A protein and the small-molecule ligand that binds it are described below.
Small molecule (SMILES): COC1=C(OC)C(=O)C(C/C=C(/C)CCC=C(C)CC/C=C(/C)CC/C=C(\C)CC/C=C(\C)CC/C=C(\C)CC/C=C(/C)CCC=C(C)CCC=C(C)CCC=C(C)C)=C(C)C1=O

Sequence of chain 1.C:
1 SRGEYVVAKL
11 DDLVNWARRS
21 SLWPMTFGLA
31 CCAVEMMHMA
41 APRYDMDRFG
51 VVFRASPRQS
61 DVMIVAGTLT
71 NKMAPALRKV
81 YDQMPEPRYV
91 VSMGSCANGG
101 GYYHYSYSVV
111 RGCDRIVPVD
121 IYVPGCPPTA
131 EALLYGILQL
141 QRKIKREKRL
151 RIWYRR

Sequence of chain 1.PA:
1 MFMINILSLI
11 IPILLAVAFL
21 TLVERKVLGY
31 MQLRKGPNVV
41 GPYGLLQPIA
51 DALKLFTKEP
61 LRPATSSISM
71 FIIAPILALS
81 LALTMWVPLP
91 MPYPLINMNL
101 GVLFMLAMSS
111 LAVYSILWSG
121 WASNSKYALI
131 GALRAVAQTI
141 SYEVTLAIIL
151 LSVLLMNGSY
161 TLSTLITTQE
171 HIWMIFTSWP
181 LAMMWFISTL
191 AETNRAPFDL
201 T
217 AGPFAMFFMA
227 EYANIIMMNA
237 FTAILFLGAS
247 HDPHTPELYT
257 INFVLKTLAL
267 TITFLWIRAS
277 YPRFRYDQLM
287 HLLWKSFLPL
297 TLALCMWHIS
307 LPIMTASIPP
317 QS

Binding-site contacts:
Ligand atom C13 contacts residue PHE56 of chain 1.PA at 4.0 Å (hydrophobic).
Ligand atom C14 contacts residue MET225 of chain 1.PA at 4.3 Å (hydrophobic).
Ligand atom C9 contacts residue ALA52 of chain 1.PA at 4.3 Å (hydrophobic).
Ligand atom CM3 contacts residue VAL52 of chain 1.C at 3.7 Å (hydrophobic).
Ligand atom C15 contacts residue MET225 of chain 1.PA at 3.8 Å (hydrophobic).
Ligand atom O4 contacts residue PHE220 of chain 1.PA at 3.5 Å.
Ligand atom C14 contacts residue PHE56 of chain 1.PA at 4.2 Å (hydrophobic).
Ligand atom C8 contacts residue ASP51 of chain 1.PA at 3.6 Å.
Ligand atom C1 contacts residue TRP23 of chain 1.C at 4.2 Å (hydrophobic).
Ligand atom CM2 contacts residue ARG25 of chain 1.PA at 3.5 Å.
Ligand atom C11 contacts residue ALA221 of chain 1.PA at 4.1 Å (hydrophobic).
Ligand atom O1 contacts residue THR21 of chain 1.PA at 3.6 Å.
Ligand atom CM5 contacts residue PHE224 of chain 1.PA at 3.5 Å (hydrophobic).
Ligand atom C6 contacts residue TRP23 of chain 1.C at 4.0 Å (hydrophobic).
Ligand atom C21 contacts residue LEU14 of chain 1.PA at 4.2 Å (hydrophobic).
Ligand atom C6 contacts residue PHE224 of chain 1.PA at 3.6 Å (hydrophobic).
Ligand atom C14 contacts residue ALA52 of chain 1.PA at 4.0 Å (hydrophobic).
Ligand atom C5 contacts residue TRP23 of chain 1.C at 3.7 Å (hydrophobic).
Ligand atom C9 contacts residue ASP51 of chain 1.PA at 4.1 Å.
Ligand atom C15 contacts residue ALA18 of chain 1.PA at 3.7 Å (hydrophobic).
Ligand atom C7 contacts residue PHE224 of chain 1.PA at 3.6 Å (hydrophobic).
Ligand atom CM3 contacts residue TRP23 of chain 1.C at 3.7 Å (hydrophobic).
Ligand atom O4 contacts residue TRP23 of chain 1.C at 3.8 Å.
Ligand atom C21 contacts residue LEU15 of chain 1.PA at 4.1 Å (hydrophobic).
Ligand atom C4 contacts residue TRP23 of chain 1.C at 3.5 Å (hydrophobic).
Ligand atom C19 contacts residue LEU14 of chain 1.PA at 4.2 Å (hydrophobic).
Ligand atom C3 contacts residue TRP23 of chain 1.C at 3.7 Å (hydrophobic).
Ligand atom C16 contacts residue MET225 of chain 1.PA at 4.1 Å (hydrophobic).
Ligand atom C5 contacts residue PHE224 of chain 1.PA at 3.9 Å (hydrophobic).
Ligand atom CM5 contacts residue PHE220 of chain 1.PA at 3.5 Å (hydrophobic).
Ligand atom C18 contacts residue MET225 of chain 1.PA at 4.2 Å (hydrophobic).
Ligand atom C1 contacts residue PHE224 of chain 1.PA at 4.2 Å (hydrophobic).
Ligand atom C13 contacts residue ALA52 of chain 1.PA at 4.0 Å (hydrophobic).
Ligand atom C4 contacts residue PHE224 of chain 1.PA at 4.1 Å (hydrophobic).
Ligand atom O2 contacts residue ARG25 of chain 1.PA at 3.9 Å.
Ligand atom C12 contacts residue MET225 of chain 1.PA at 3.6 Å (hydrophobic).
Ligand atom C16 contacts residue PHE56 of chain 1.PA at 4.0 Å (hydrophobic).
Ligand atom C18 contacts residue LEU14 of chain 1.PA at 4.2 Å (hydrophobic).
Ligand atom CM5 contacts residue LEU55 of chain 1.PA at 4.0 Å (hydrophobic).
Ligand atom C2 contacts residue TRP23 of chain 1.C at 3.9 Å (hydrophobic).